The small molecule below binds the protein below.
Small molecule (SMILES): Nc1ccn([C@@H]2O[C@H](COP(=O)=O)[C@@H](O[P](=O)(O)OC[C@H]3O[C@@H](n4ccc(=O)[nH]c4=O)C[C@@H]3O)[C@H]2O)c(=O)n1

Binding-site contacts:
Ligand atom N1 contacts residue PRO26 of chain 1.A at 3.7 Å.
Ligand atom O4 contacts residue LEU70 of chain 1.A at 3.4 Å.
Ligand atom C6 contacts residue ARG24 of chain 1.A at 3.2 Å.
Ligand atom O2 contacts residue ILE48 of chain 1.A at 3.4 Å (h-bond).
Ligand atom O4' contacts residue TRP10 of chain 1.A at 3.6 Å.
Ligand atom C4 contacts residue ARG24 of chain 1.A at 3.5 Å.
Ligand atom O2 contacts residue SER74 of chain 1.A at 3.8 Å.
Ligand atom C2 contacts residue SER50 of chain 1.A at 3.6 Å.
Ligand atom C4' contacts residue ARG24 of chain 1.A at 3.3 Å.
Ligand atom O4 contacts residue ARG72 of chain 1.A at 2.8 Å (salt-bridge).
Ligand atom OP1 contacts residue PRO71 of chain 1.A at 3.7 Å.
Ligand atom C1' contacts residue PRO26 of chain 1.A at 3.7 Å (hydrophobic).
Ligand atom OP2 contacts residue ARG72 of chain 1.A at 3.0 Å (salt-bridge).
Ligand atom N1 contacts residue ARG24 of chain 1.A at 3.3 Å (salt-bridge).
Ligand atom O3' contacts residue ARG25 of chain 1.A at 3.6 Å (salt-bridge).
Ligand atom O2' contacts residue ARG24 of chain 1.A at 3.1 Å (salt-bridge).
Ligand atom C5 contacts residue ARG24 of chain 1.A at 3.4 Å.
Ligand atom N3 contacts residue SER74 of chain 1.A at 2.8 Å (h-bond).
Ligand atom O2 contacts residue SER50 of chain 1.A at 3.1 Å (h-bond).
Ligand atom C6 contacts residue TRP10 of chain 1.A at 3.7 Å (hydrophobic).
Ligand atom C2' contacts residue SER50 of chain 1.A at 3.4 Å.
Ligand atom O5' contacts residue TRP10 of chain 1.A at 3.6 Å.
Ligand atom C5' contacts residue ARG24 of chain 1.A at 3.4 Å.
Ligand atom C2' contacts residue ARG24 of chain 1.A at 3.3 Å.
Ligand atom C3' contacts residue TRP10 of chain 1.A at 3.8 Å (hydrophobic).
Ligand atom O2 contacts residue PRO26 of chain 1.A at 3.6 Å.
Ligand atom O4' contacts residue ARG24 of chain 1.A at 3.8 Å.
Ligand atom N3 contacts residue ARG24 of chain 1.A at 3.5 Å (salt-bridge).
Ligand atom O2 contacts residue ARG24 of chain 1.A at 3.7 Å.
Ligand atom C2 contacts residue ARG24 of chain 1.A at 3.6 Å.
Ligand atom C2 contacts residue SER74 of chain 1.A at 3.7 Å.
Ligand atom C2' contacts residue TRP10 of chain 1.A at 3.6 Å (hydrophobic).
Ligand atom C6 contacts residue ARG72 of chain 1.A at 3.8 Å.
Ligand atom O2 contacts residue THR49 of chain 1.A at 3.0 Å.
Ligand atom C2 contacts residue PRO26 of chain 1.A at 3.6 Å (hydrophobic).
Ligand atom O4' contacts residue PRO26 of chain 1.A at 3.5 Å.
Ligand atom O4 contacts residue PRO71 of chain 1.A at 3.4 Å (h-bond).
Ligand atom O4 contacts residue SER74 of chain 1.A at 3.5 Å (h-bond).
Ligand atom C4 contacts residue SER74 of chain 1.A at 3.5 Å.
Ligand atom O2' contacts residue TRP10 of chain 1.A at 3.4 Å.

Sequence of chain 1.A:
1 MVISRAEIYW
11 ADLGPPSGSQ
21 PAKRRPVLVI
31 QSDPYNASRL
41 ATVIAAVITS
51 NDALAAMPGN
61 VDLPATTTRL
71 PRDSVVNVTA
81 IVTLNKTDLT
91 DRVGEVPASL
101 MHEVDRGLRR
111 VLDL